The small molecule below binds the protein below.
Small molecule (SMILES): CC(=O)N[C@@H]1[C@@H](O)[C@H](O)[C@@H](CO)O[C@H]1O

Binding-site contacts:
Ligand atom C1 contacts residue SER178 of chain 1.A at 4.4 Å.
Ligand atom C1 contacts residue ASN191 of chain 1.A at 1.4 Å.
Ligand atom C4 contacts residue ASN191 of chain 1.A at 4.0 Å.
Ligand atom C7 contacts residue ASN191 of chain 1.A at 3.4 Å.
Ligand atom C6 contacts residue ASN191 of chain 1.A at 4.5 Å.
Ligand atom O5 contacts residue SER178 of chain 1.A at 4.2 Å.
Ligand atom C5 contacts residue ASN191 of chain 1.A at 3.5 Å.
Ligand atom O6 contacts residue VAL176 of chain 1.A at 4.0 Å.
Ligand atom C2 contacts residue ASN191 of chain 1.A at 2.3 Å.
Ligand atom O6 contacts residue ASN191 of chain 1.A at 4.3 Å.
Ligand atom O7 contacts residue ASN191 of chain 1.A at 3.4 Å (h-bond).
Ligand atom C3 contacts residue ASN191 of chain 1.A at 3.6 Å.
Ligand atom O5 contacts residue VAL176 of chain 1.A at 4.3 Å.
Ligand atom N2 contacts residue ASN191 of chain 1.A at 2.9 Å (h-bond).
Ligand atom O5 contacts residue ASN191 of chain 1.A at 2.1 Å (h-bond).

Sequence of chain 1.A:
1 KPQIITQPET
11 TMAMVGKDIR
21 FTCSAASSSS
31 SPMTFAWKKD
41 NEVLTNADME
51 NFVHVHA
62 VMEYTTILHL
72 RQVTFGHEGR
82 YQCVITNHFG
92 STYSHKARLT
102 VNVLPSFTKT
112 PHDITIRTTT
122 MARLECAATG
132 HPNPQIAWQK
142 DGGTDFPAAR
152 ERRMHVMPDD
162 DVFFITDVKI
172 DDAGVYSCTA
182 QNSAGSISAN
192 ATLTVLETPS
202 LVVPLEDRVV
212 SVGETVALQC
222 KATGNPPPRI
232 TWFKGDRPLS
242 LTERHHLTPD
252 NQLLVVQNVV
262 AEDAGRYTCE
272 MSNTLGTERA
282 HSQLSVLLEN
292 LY